Sequence of chain 2.D:
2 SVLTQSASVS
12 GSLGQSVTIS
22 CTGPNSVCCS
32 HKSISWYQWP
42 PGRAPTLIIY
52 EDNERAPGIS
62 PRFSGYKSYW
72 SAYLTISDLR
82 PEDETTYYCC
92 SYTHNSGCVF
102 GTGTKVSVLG

Binding-site contacts:
Ligand atom O7 contacts residue GLU2 of chain 2.A at 3.2 Å (salt-bridge).
Ligand atom C4 contacts residue ASN107 of chain 2.B at 4.2 Å.
Ligand atom O6 contacts residue ASN107 of chain 2.B at 4.3 Å.
Ligand atom O5 contacts residue ASN105 of chain 2.B at 3.6 Å.
Ligand atom C6 contacts residue GLY59 of chain 2.D at 4.2 Å.
Ligand atom C5 contacts residue ASN107 of chain 2.B at 3.7 Å.
Ligand atom O6 contacts residue ILE60 of chain 2.D at 4.3 Å.
Ligand atom C1 contacts residue ASN105 of chain 2.B at 4.3 Å.
Ligand atom C6 contacts residue ASN105 of chain 2.B at 4.4 Å.
Ligand atom C5 contacts residue ASN105 of chain 2.B at 4.3 Å.
Ligand atom O3 contacts residue ASN105 of chain 2.B at 4.1 Å.
Ligand atom C2 contacts residue ASN107 of chain 2.B at 2.5 Å.
Ligand atom O6 contacts residue ALA57 of chain 2.D at 4.4 Å.
Ligand atom C3 contacts residue ASN107 of chain 2.B at 3.8 Å.
Ligand atom C7 contacts residue GLU2 of chain 2.A at 4.4 Å.
Ligand atom C2 contacts residue ASN105 of chain 2.B at 4.3 Å.
Ligand atom O6 contacts residue GLY59 of chain 2.D at 3.1 Å (h-bond).
Ligand atom O6 contacts residue PRO58 of chain 2.D at 4.1 Å.
Ligand atom O5 contacts residue ASN107 of chain 2.B at 2.4 Å (h-bond).
Ligand atom N2 contacts residue ASN107 of chain 2.B at 3.0 Å (h-bond).
Ligand atom O4 contacts residue ASN105 of chain 2.B at 4.2 Å.
Ligand atom C8 contacts residue ASN107 of chain 2.B at 4.0 Å.
Ligand atom C8 contacts residue ARG56 of chain 2.D at 4.5 Å.
Ligand atom C3 contacts residue ASN105 of chain 2.B at 4.4 Å.
Ligand atom C4 contacts residue ASN105 of chain 2.B at 3.7 Å.
Ligand atom C7 contacts residue ASN107 of chain 2.B at 3.7 Å.
Ligand atom C1 contacts residue ASN107 of chain 2.B at 1.4 Å.

Sequence of chain 2.B:
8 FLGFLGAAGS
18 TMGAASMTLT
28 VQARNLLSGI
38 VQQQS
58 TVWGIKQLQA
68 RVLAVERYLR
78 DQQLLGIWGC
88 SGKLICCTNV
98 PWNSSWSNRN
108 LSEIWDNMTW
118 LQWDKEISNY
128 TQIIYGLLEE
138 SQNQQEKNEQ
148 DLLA

Sequence of chain 2.A:
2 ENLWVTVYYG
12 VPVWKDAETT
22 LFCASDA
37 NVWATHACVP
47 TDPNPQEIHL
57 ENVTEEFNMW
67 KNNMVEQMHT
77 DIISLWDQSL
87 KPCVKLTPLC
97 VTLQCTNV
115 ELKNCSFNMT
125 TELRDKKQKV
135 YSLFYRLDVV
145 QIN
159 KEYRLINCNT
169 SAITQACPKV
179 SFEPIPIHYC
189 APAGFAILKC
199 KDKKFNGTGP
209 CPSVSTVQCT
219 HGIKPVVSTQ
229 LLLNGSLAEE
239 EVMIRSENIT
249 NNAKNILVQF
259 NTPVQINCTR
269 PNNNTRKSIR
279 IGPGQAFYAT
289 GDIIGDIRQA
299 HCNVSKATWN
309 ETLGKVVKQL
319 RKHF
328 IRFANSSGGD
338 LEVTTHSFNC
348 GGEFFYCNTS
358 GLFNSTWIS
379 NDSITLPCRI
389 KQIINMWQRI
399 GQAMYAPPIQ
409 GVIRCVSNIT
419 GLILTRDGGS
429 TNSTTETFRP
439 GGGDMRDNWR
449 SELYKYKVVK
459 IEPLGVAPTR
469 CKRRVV

A protein and the small-molecule ligand that binds it are described below.
Small molecule (SMILES): CC(=O)N[C@@H]1[C@@H](O)[C@H](O)[C@@H](CO)O[C@H]1O